Sequence of chain 1.A:
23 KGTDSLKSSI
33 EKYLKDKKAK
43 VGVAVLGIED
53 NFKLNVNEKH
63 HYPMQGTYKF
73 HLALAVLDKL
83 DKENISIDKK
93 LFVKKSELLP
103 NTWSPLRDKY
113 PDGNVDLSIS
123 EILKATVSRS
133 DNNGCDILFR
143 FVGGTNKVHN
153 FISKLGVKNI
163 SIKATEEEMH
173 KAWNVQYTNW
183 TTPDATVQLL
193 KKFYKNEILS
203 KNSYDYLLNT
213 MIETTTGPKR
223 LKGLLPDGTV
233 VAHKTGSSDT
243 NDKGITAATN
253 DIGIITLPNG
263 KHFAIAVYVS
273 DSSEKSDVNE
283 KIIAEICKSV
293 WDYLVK

Binding-site contacts:
Ligand atom N contacts residue LYS298 of chain 1.A at 3.1 Å.
Ligand atom CG contacts residue TYR295 of chain 1.A at 4.2 Å (hydrophobic).
Ligand atom OD2 contacts residue TYR295 of chain 1.A at 4.2 Å.
Ligand atom CA contacts residue LEU296 of chain 1.A at 4.1 Å (hydrophobic).
Ligand atom CA contacts residue LYS298 of chain 1.A at 4.3 Å.
Ligand atom N contacts residue VAL297 of chain 1.A at 3.8 Å.
Ligand atom CB contacts residue LYS298 of chain 1.A at 4.4 Å.
Ligand atom N contacts residue LEU296 of chain 1.A at 3.1 Å (h-bond).
Ligand atom OD1 contacts residue LYS298 of chain 1.A at 3.8 Å.
Ligand atom C contacts residue LEU296 of chain 1.A at 3.9 Å (hydrophobic).
Ligand atom OD1 contacts residue TYR295 of chain 1.A at 3.0 Å (h-bond).
Ligand atom OD1 contacts residue LEU296 of chain 1.A at 4.3 Å.

A small-molecule ligand and the protein it binds are described below.
Small molecule (SMILES): N[C@@H](CC(=O)O)C(=O)O